Sequence of chain 3.C:
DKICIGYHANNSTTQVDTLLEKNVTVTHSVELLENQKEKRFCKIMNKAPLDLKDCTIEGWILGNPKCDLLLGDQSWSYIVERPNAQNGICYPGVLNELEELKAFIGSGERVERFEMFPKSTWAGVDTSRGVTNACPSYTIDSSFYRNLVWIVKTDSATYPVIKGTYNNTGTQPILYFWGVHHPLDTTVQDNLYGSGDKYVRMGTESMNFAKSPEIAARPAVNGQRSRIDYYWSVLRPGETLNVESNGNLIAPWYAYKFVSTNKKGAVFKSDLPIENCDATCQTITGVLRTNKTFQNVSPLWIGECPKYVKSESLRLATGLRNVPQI

A protein and the small-molecule ligand that binds it are described below.
Small molecule (SMILES): CC(=O)N[C@@H]1[C@@H](O)[C@H](O)[C@@H](CO)O[C@H]1O

Binding-site contacts:
Ligand atom N2 contacts residue ASN11 of chain 3.C at 3.5 Å (h-bond).
Ligand atom C4 contacts residue ASN11 of chain 3.C at 3.9 Å.
Ligand atom O6 contacts residue ASN11 of chain 3.C at 3.7 Å.
Ligand atom C3 contacts residue ASN11 of chain 3.C at 3.8 Å.
Ligand atom O5 contacts residue ASN11 of chain 3.C at 2.5 Å (h-bond).
Ligand atom C2 contacts residue ASN11 of chain 3.C at 2.7 Å.
Ligand atom C1 contacts residue ASN11 of chain 3.C at 1.5 Å.
Ligand atom C6 contacts residue ASN11 of chain 3.C at 3.3 Å.
Ligand atom C5 contacts residue ASN11 of chain 3.C at 3.3 Å.